A protein and the small-molecule ligand that binds it are described below.
Small molecule (SMILES): Nc1ncnc2c1ncn2[C@@H]1O[C@H](CO[P](=O)(O)O[P](=O)(O)NP(=O)(O)O)[C@@H](O)[C@H]1O

Sequence of chain 1.D:
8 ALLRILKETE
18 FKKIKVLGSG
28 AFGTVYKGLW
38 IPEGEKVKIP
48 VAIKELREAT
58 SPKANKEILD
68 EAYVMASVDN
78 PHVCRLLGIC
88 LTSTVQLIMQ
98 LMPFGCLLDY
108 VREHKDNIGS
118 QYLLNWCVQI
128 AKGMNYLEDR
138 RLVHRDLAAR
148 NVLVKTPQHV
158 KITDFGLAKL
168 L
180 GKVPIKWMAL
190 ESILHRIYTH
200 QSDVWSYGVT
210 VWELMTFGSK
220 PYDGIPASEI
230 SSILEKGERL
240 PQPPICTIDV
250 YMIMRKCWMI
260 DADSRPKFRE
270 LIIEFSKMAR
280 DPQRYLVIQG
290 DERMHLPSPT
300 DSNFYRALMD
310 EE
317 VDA

Binding-site contacts:
Ligand atom PA contacts residue MG1 of chain 1.H at 3.2 Å.
Ligand atom O3G contacts residue ASP143 of chain 1.D at 2.9 Å (salt-bridge).
Ligand atom O3' contacts residue LEU24 of chain 1.D at 3.4 Å (h-bond).
Ligand atom O2B contacts residue ARG147 of chain 1.D at 3.2 Å (salt-bridge).
Ligand atom O1A contacts residue LYS51 of chain 1.D at 3.1 Å (salt-bridge).
Ligand atom N3B contacts residue ARG147 of chain 1.D at 3.0 Å.
Ligand atom C4' contacts residue GLY25 of chain 1.D at 3.6 Å.
Ligand atom O2' contacts residue GLY102 of chain 1.D at 3.6 Å.
Ligand atom PA contacts residue LYS51 of chain 1.D at 3.4 Å.
Ligand atom PB contacts residue MG1 of chain 1.H at 3.4 Å.
Ligand atom O2A contacts residue ASP161 of chain 1.D at 3.0 Å (salt-bridge).
Ligand atom N6 contacts residue GLN97 of chain 1.D at 3.2 Å (h-bond).
Ligand atom O1A contacts residue GLY27 of chain 1.D at 3.5 Å.
Ligand atom C5 contacts residue LEU150 of chain 1.D at 3.5 Å (hydrophobic).
Ligand atom O2G contacts residue ALA28 of chain 1.D at 2.7 Å (h-bond).
Ligand atom O1G contacts residue ASN148 of chain 1.D at 2.5 Å (h-bond).
Ligand atom N7 contacts residue LEU150 of chain 1.D at 3.5 Å.
Ligand atom C8 contacts residue VAL32 of chain 1.D at 3.6 Å (hydrophobic).
Ligand atom C5' contacts residue SER26 of chain 1.D at 3.6 Å.
Ligand atom N9 contacts residue VAL32 of chain 1.D at 3.4 Å.
Ligand atom O2B contacts residue ASN148 of chain 1.D at 3.2 Å (h-bond).
Ligand atom O2A contacts residue LYS51 of chain 1.D at 3.1 Å (salt-bridge).
Ligand atom C6 contacts residue LEU150 of chain 1.D at 3.6 Å (hydrophobic).
Ligand atom O2B contacts residue MG1 of chain 1.H at 2.2 Å.
Ligand atom O3A contacts residue SER26 of chain 1.D at 3.5 Å (h-bond).
Ligand atom O4' contacts residue VAL32 of chain 1.D at 3.2 Å.
Ligand atom O2' contacts residue CYS103 of chain 1.D at 3.6 Å (h-bond).
Ligand atom N6 contacts residue MET96 of chain 1.D at 3.5 Å.
Ligand atom O2A contacts residue MG1 of chain 1.H at 1.9 Å.
Ligand atom O2G contacts residue PHE29 of chain 1.D at 3.3 Å (h-bond).
Ligand atom N6 contacts residue LEU150 of chain 1.D at 3.5 Å.
Ligand atom O2G contacts residue GLY27 of chain 1.D at 3.3 Å.
Ligand atom C2 contacts residue MET99 of chain 1.D at 3.3 Å (hydrophobic).
Ligand atom O3G contacts residue ARG147 of chain 1.D at 3.4 Å (salt-bridge).
Ligand atom N1 contacts residue MET99 of chain 1.D at 3.0 Å (h-bond).
Ligand atom O3A contacts residue GLY27 of chain 1.D at 3.4 Å.
Ligand atom N6 contacts residue ALA49 of chain 1.D at 3.6 Å.
Ligand atom O1G contacts residue MG1 of chain 1.H at 2.2 Å.
Ligand atom O1G contacts residue ASP161 of chain 1.D at 2.9 Å (salt-bridge).
Ligand atom O5' contacts residue VAL32 of chain 1.D at 3.4 Å.